Binding-site contacts:
Ligand atom O1B contacts residue GLU223 of chain 1.F at 3.5 Å (salt-bridge).
Ligand atom C4' contacts residue PHE298 of chain 1.F at 4.1 Å (hydrophobic).
Ligand atom O5' contacts residue THR188 of chain 1.F at 4.0 Å.
Ligand atom C6 contacts residue PHE298 of chain 1.F at 4.0 Å (hydrophobic).
Ligand atom O2B contacts residue VAL184 of chain 1.F at 3.9 Å.
Ligand atom C2 contacts residue PHE298 of chain 1.F at 3.4 Å (hydrophobic).
Ligand atom O2B contacts residue LYS186 of chain 1.F at 3.6 Å (salt-bridge).
Ligand atom O3G contacts residue LYS186 of chain 1.F at 3.9 Å.
Ligand atom PB contacts residue SER187 of chain 1.F at 3.9 Å.
Ligand atom C4 contacts residue PHE298 of chain 1.F at 3.7 Å (hydrophobic).
Ligand atom O1B contacts residue LYS186 of chain 1.F at 3.1 Å.
Ligand atom O3' contacts residue GLN182 of chain 1.F at 3.5 Å (h-bond).
Ligand atom C5' contacts residue THR188 of chain 1.F at 3.9 Å.
Ligand atom O4' contacts residue GLY183 of chain 1.F at 3.6 Å.
Ligand atom O2B contacts residue GLY183 of chain 1.F at 3.9 Å.
Ligand atom PG contacts residue GLN182 of chain 1.F at 3.7 Å.
Ligand atom N1 contacts residue PHE298 of chain 1.F at 3.6 Å.
Ligand atom O2G contacts residue GLU223 of chain 1.F at 2.9 Å (salt-bridge).
Ligand atom O2B contacts residue GLN182 of chain 1.F at 3.8 Å.
Ligand atom N3 contacts residue PHE298 of chain 1.F at 3.3 Å.
Ligand atom PA contacts residue SER187 of chain 1.F at 4.0 Å.
Ligand atom C4' contacts residue GLY183 of chain 1.F at 3.6 Å.
Ligand atom O1A contacts residue THR188 of chain 1.F at 2.7 Å (h-bond).
Ligand atom O2B contacts residue GLY185 of chain 1.F at 3.1 Å (h-bond).
Ligand atom N9 contacts residue PHE298 of chain 1.F at 4.0 Å.
Ligand atom O1A contacts residue SER187 of chain 1.F at 3.2 Å.
Ligand atom O3B contacts residue GLN182 of chain 1.F at 2.7 Å (h-bond).
Ligand atom O3B contacts residue GLY181 of chain 1.F at 4.0 Å.
Ligand atom S1G contacts residue GLN182 of chain 1.F at 4.0 Å.
Ligand atom O3G contacts residue GLY181 of chain 1.F at 3.4 Å (h-bond).
Ligand atom O2B contacts residue SER187 of chain 1.F at 4.1 Å.
Ligand atom O3B contacts residue GLY183 of chain 1.F at 4.2 Å.
Ligand atom O1B contacts residue SER187 of chain 1.F at 3.1 Å (h-bond).
Ligand atom O4' contacts residue PHE298 of chain 1.F at 3.3 Å.
Ligand atom C5' contacts residue PHE298 of chain 1.F at 3.7 Å (hydrophobic).
Ligand atom O3A contacts residue SER187 of chain 1.F at 3.6 Å.
Ligand atom O3G contacts residue GLN182 of chain 1.F at 3.7 Å.
Ligand atom PA contacts residue THR188 of chain 1.F at 3.8 Å.
Ligand atom PB contacts residue GLN182 of chain 1.F at 3.8 Å.
Ligand atom O3' contacts residue GLY183 of chain 1.F at 3.9 Å.

The small molecule below binds the protein below.
Small molecule (SMILES): Nc1ncnc2c1ncn2[C@@H]1O[C@H](COP(=O)(O)OP(=O)(O)OP(O)(O)=S)[C@@H](O)[C@H]1O

Sequence of chain 1.A:
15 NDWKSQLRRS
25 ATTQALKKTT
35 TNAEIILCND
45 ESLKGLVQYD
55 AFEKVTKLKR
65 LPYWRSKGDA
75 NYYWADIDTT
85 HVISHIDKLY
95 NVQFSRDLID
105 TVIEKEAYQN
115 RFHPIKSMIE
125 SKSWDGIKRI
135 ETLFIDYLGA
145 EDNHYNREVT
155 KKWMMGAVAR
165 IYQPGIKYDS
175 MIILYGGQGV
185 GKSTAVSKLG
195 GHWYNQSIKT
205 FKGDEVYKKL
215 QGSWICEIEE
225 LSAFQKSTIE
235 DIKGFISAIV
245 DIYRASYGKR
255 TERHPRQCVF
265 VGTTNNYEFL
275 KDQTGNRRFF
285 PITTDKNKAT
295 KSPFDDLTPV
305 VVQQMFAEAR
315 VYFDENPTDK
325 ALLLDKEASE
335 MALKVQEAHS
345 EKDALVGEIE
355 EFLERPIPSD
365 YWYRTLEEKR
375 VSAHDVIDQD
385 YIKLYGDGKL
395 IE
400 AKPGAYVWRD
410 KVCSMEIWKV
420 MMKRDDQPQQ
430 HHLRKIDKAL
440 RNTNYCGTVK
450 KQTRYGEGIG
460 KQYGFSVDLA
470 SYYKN

Sequence of chain 1.F:
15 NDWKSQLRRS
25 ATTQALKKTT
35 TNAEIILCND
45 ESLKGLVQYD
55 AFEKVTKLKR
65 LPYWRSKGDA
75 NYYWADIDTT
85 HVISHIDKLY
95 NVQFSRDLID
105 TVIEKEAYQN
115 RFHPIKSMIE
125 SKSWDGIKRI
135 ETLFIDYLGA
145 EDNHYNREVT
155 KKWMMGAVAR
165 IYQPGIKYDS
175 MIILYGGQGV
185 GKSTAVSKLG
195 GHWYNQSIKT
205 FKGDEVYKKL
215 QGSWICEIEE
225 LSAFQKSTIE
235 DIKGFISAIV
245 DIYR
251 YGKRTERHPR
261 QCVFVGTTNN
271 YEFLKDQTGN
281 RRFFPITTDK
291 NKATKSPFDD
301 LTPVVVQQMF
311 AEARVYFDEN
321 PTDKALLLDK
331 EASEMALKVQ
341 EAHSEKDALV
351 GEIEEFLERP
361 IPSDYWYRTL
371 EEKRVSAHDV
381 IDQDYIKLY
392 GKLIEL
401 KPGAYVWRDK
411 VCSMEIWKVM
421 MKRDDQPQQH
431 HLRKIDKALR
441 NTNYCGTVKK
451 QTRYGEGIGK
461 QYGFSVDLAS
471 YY